This small molecule binds to this protein.
Small molecule (SMILES): CC(=O)N[C@@H]1[C@@H](O)[C@H](O)[C@@H](CO)O[C@H]1O

Binding-site contacts:
Ligand atom O6 contacts residue THR120 of chain 39.E at 2.5 Å (h-bond).
Ligand atom C7 contacts residue TYR90 of chain 39.E at 4.1 Å (hydrophobic).
Ligand atom C1 contacts residue ASN118 of chain 39.E at 1.4 Å.
Ligand atom O4 contacts residue THR300 of chain 59.A at 4.5 Å.
Ligand atom C6 contacts residue THR89 of chain 39.E at 4.2 Å.
Ligand atom O7 contacts residue SER66 of chain 39.E at 3.5 Å.
Ligand atom O5 contacts residue SER66 of chain 39.E at 4.4 Å.
Ligand atom C5 contacts residue ASN118 of chain 39.E at 3.6 Å.
Ligand atom C2 contacts residue ASN118 of chain 39.E at 2.5 Å.
Ligand atom O5 contacts residue PHE119 of chain 39.E at 3.8 Å.
Ligand atom N2 contacts residue ASN118 of chain 39.E at 2.9 Å (h-bond).
Ligand atom O7 contacts residue ASN118 of chain 39.E at 3.0 Å (h-bond).
Ligand atom C6 contacts residue THR120 of chain 39.E at 3.4 Å.
Ligand atom C8 contacts residue TYR90 of chain 39.E at 3.8 Å (hydrophobic).
Ligand atom N2 contacts residue TYR90 of chain 39.E at 4.4 Å.
Ligand atom O5 contacts residue THR120 of chain 39.E at 3.4 Å (h-bond).
Ligand atom O5 contacts residue ASN118 of chain 39.E at 2.3 Å (h-bond).
Ligand atom C1 contacts residue SER66 of chain 39.E at 4.5 Å.
Ligand atom C5 contacts residue THR89 of chain 39.E at 4.2 Å.
Ligand atom C4 contacts residue ASN118 of chain 39.E at 4.2 Å.
Ligand atom O5 contacts residue THR89 of chain 39.E at 4.3 Å.
Ligand atom C6 contacts residue PHE119 of chain 39.E at 3.8 Å (hydrophobic).
Ligand atom C5 contacts residue THR120 of chain 39.E at 4.0 Å.
Ligand atom C7 contacts residue ASN118 of chain 39.E at 3.1 Å.
Ligand atom C5 contacts residue PHE119 of chain 39.E at 4.4 Å (hydrophobic).
Ligand atom O6 contacts residue PHE119 of chain 39.E at 4.0 Å.
Ligand atom O7 contacts residue ASP67 of chain 39.E at 3.5 Å (salt-bridge).
Ligand atom C1 contacts residue THR89 of chain 39.E at 4.4 Å.
Ligand atom C8 contacts residue ASP67 of chain 39.E at 4.0 Å.
Ligand atom C3 contacts residue ASN118 of chain 39.E at 3.8 Å.
Ligand atom C8 contacts residue ASN118 of chain 39.E at 4.4 Å.
Ligand atom C7 contacts residue ASP67 of chain 39.E at 3.9 Å.

Sequence of chain 59.A:
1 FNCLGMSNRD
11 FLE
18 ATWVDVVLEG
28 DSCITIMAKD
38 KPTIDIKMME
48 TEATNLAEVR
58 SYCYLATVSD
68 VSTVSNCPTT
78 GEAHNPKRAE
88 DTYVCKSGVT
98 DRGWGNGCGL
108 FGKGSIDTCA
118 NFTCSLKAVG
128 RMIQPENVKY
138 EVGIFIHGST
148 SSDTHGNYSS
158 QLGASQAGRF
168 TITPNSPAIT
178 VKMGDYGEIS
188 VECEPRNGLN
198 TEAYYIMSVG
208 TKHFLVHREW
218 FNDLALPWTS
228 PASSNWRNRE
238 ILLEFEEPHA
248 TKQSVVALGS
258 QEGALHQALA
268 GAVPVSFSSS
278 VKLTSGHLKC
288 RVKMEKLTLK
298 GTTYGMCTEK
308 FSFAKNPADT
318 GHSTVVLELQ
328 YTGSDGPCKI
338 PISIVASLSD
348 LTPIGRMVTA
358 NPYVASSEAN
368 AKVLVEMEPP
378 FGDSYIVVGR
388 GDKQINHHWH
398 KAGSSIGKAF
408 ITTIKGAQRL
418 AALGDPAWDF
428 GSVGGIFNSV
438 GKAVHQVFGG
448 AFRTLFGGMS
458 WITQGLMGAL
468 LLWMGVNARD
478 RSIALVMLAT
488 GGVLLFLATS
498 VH

Sequence of chain 39.E:
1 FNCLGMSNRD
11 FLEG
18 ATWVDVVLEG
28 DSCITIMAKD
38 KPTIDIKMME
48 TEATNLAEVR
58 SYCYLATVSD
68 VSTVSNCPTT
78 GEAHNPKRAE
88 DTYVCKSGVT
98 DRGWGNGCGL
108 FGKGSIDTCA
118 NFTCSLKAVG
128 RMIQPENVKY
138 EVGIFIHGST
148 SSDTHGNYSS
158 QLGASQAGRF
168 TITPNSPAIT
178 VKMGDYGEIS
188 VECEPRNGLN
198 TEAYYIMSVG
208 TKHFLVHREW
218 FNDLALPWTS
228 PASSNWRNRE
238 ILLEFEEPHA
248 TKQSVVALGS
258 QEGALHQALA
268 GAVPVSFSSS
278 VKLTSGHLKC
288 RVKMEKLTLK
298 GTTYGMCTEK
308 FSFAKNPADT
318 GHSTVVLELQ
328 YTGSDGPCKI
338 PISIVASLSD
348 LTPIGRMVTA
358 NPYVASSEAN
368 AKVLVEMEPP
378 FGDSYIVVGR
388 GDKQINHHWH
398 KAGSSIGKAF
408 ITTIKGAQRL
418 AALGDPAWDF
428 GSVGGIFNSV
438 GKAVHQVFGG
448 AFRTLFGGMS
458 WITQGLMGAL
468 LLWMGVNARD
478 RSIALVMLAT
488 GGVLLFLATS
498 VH